This protein binds this small molecule.
Small molecule (SMILES): O=[N+]([O-])c1ccc(O)c(CN2CCN(c3cccc(C(F)(F)F)c3)CC2)c1

Sequence of chain 1.B:
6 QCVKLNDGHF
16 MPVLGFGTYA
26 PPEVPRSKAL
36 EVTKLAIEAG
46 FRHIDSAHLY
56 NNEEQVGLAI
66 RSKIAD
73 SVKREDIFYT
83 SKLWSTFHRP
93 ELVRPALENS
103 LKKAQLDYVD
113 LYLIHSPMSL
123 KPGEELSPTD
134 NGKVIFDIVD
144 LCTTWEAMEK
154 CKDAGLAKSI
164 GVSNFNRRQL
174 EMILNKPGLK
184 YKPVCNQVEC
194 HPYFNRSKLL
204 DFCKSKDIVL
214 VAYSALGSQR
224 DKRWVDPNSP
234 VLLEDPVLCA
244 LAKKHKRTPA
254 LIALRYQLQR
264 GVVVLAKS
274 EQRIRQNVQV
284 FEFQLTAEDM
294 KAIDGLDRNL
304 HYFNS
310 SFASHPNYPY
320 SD

Binding-site contacts:
Ligand atom C22 contacts residue NAP1 of chain 1.E at 3.1 Å.
Ligand atom O23 contacts residue TYR55 of chain 1.B at 2.8 Å (h-bond).
Ligand atom F14 contacts residue TYR317 of chain 1.B at 3.4 Å.
Ligand atom C17 contacts residue LEU54 of chain 1.B at 3.6 Å (hydrophobic).
Ligand atom O23 contacts residue NAP1 of chain 1.E at 3.1 Å.
Ligand atom F15 contacts residue SER308 of chain 1.B at 3.7 Å.
Ligand atom C4 contacts residue ASN167 of chain 1.B at 3.2 Å.
Ligand atom O26 contacts residue TYR24 of chain 1.B at 3.8 Å.
Ligand atom F14 contacts residue PHE306 of chain 1.B at 2.7 Å.
Ligand atom C9 contacts residue TRP227 of chain 1.B at 3.6 Å (hydrophobic).
Ligand atom C3 contacts residue PHE306 of chain 1.B at 3.9 Å (hydrophobic).
Ligand atom N25 contacts residue TYR24 of chain 1.B at 3.5 Å.
Ligand atom C6 contacts residue ASN167 of chain 1.B at 3.5 Å.
Ligand atom F16 contacts residue TYR317 of chain 1.B at 2.8 Å.
Ligand atom F16 contacts residue PHE311 of chain 1.B at 3.7 Å.
Ligand atom O23 contacts residue HIS117 of chain 1.B at 2.7 Å (h-bond).
Ligand atom C8 contacts residue TYR319 of chain 1.B at 3.7 Å (hydrophobic).
Ligand atom C10 contacts residue NAP1 of chain 1.E at 3.2 Å.
Ligand atom C24 contacts residue TYR24 of chain 1.B at 3.6 Å (hydrophobic).
Ligand atom C5 contacts residue PHE306 of chain 1.B at 3.8 Å (hydrophobic).
Ligand atom O26 contacts residue ASP224 of chain 1.B at 3.8 Å.
Ligand atom C12 contacts residue PHE306 of chain 1.B at 3.7 Å (hydrophobic).
Ligand atom O26 contacts residue TRP227 of chain 1.B at 3.9 Å.
Ligand atom F15 contacts residue PHE306 of chain 1.B at 3.7 Å.
Ligand atom O27 contacts residue TYR24 of chain 1.B at 3.0 Å.
Ligand atom C22 contacts residue TYR55 of chain 1.B at 3.1 Å (hydrophobic).
Ligand atom C8 contacts residue ASN167 of chain 1.B at 3.7 Å.
Ligand atom C6 contacts residue NAP1 of chain 1.E at 3.5 Å.
Ligand atom C12 contacts residue TYR317 of chain 1.B at 3.8 Å (hydrophobic).
Ligand atom F15 contacts residue ASN307 of chain 1.B at 3.3 Å.
Ligand atom C21 contacts residue TYR24 of chain 1.B at 3.9 Å (hydrophobic).
Ligand atom C18 contacts residue NAP1 of chain 1.E at 3.9 Å.
Ligand atom C4 contacts residue TYR216 of chain 1.B at 4.0 Å (hydrophobic).
Ligand atom C24 contacts residue NAP1 of chain 1.E at 3.6 Å.
Ligand atom F14 contacts residue ASN307 of chain 1.B at 3.5 Å.
Ligand atom C11 contacts residue TYR319 of chain 1.B at 3.4 Å (hydrophobic).
Ligand atom F15 contacts residue TRP227 of chain 1.B at 3.2 Å.
Ligand atom C20 contacts residue TYR55 of chain 1.B at 3.3 Å (hydrophobic).
Ligand atom C20 contacts residue NAP1 of chain 1.E at 3.2 Å.
Ligand atom F16 contacts residue SER308 of chain 1.B at 3.9 Å.